Sequence of chain 1.D:
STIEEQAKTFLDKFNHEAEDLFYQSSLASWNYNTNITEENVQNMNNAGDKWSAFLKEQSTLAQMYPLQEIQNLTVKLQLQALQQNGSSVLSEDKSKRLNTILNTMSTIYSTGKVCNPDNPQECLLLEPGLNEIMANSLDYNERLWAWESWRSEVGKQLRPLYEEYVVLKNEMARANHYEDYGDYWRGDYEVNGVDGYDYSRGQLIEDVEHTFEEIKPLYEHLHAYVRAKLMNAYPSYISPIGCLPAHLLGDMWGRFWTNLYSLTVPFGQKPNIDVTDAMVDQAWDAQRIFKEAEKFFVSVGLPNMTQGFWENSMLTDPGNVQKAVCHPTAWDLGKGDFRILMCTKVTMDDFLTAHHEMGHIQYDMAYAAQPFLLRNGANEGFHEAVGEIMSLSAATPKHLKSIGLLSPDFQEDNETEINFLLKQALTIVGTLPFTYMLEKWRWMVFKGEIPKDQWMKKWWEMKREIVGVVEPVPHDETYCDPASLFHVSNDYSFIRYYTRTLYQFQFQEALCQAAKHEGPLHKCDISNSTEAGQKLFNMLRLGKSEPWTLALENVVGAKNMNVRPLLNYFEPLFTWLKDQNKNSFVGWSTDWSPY

Binding-site contacts:
Ligand atom C5 contacts residue THR92 of chain 1.D at 3.6 Å.
Ligand atom C4 contacts residue ASN90 of chain 1.D at 4.2 Å.
Ligand atom O5 contacts residue ASN90 of chain 1.D at 2.4 Å (h-bond).
Ligand atom C7 contacts residue ASN90 of chain 1.D at 3.5 Å.
Ligand atom C6 contacts residue THR92 of chain 1.D at 3.8 Å.
Ligand atom C1 contacts residue THR92 of chain 1.D at 3.4 Å.
Ligand atom O6 contacts residue THR92 of chain 1.D at 3.8 Å.
Ligand atom C3 contacts residue ASN90 of chain 1.D at 3.8 Å.
Ligand atom C5 contacts residue ASN90 of chain 1.D at 3.7 Å.
Ligand atom C1 contacts residue ASN90 of chain 1.D at 1.4 Å.
Ligand atom O7 contacts residue ASN90 of chain 1.D at 3.6 Å.
Ligand atom O5 contacts residue THR92 of chain 1.D at 2.8 Å (h-bond).
Ligand atom N2 contacts residue ASN90 of chain 1.D at 2.9 Å (h-bond).
Ligand atom C2 contacts residue ASN90 of chain 1.D at 2.5 Å.

A small-molecule ligand and the protein it binds are described below.
Small molecule (SMILES): CC(=O)N[C@@H]1[C@@H](O)[C@H](O)[C@@H](CO)O[C@H]1O